Sequence of chain 1.B:
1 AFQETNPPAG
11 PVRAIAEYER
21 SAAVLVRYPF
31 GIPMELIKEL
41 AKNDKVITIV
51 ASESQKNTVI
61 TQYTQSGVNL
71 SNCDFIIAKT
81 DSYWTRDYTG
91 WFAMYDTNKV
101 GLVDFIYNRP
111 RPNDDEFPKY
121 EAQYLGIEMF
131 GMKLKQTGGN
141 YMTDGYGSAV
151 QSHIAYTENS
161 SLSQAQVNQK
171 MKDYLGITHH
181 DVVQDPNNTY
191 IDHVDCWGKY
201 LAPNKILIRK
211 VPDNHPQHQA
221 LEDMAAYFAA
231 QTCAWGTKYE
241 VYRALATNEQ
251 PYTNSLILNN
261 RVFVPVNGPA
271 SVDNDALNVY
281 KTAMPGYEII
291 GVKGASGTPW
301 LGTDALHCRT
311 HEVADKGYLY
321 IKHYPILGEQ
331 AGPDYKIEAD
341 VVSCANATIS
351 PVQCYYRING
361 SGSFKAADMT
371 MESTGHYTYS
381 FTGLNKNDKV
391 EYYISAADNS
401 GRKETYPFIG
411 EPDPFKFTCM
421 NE

This small molecule binds to this protein.
Small molecule (SMILES): [H]/N=C(/C)NCCC[C@H](NC(=O)c1ccccc1)C(N)=O

Binding-site contacts:
Ligand atom NAA contacts residue ARG109 of chain 1.B at 3.0 Å (salt-bridge).
Ligand atom CAO contacts residue TYR190 of chain 1.B at 3.7 Å (hydrophobic).
Ligand atom CAV contacts residue HIS193 of chain 1.B at 3.2 Å.
Ligand atom NAC contacts residue HIS193 of chain 1.B at 3.2 Å (h-bond).
Ligand atom OAE contacts residue ARG111 of chain 1.B at 2.9 Å (salt-bridge).
Ligand atom CAU contacts residue TYR190 of chain 1.B at 3.6 Å (hydrophobic).
Ligand atom NAS contacts residue TYR190 of chain 1.B at 3.2 Å (h-bond).
Ligand atom NAA contacts residue ILE191 of chain 1.B at 3.6 Å.
Ligand atom NAC contacts residue ASP87 of chain 1.B at 2.8 Å (salt-bridge).
Ligand atom CAL contacts residue TYR190 of chain 1.B at 3.7 Å (hydrophobic).
Ligand atom CAN contacts residue TRP84 of chain 1.B at 3.8 Å (hydrophobic).
Ligand atom NAC contacts residue ARG86 of chain 1.B at 3.6 Å.
Ligand atom CAM contacts residue ASP87 of chain 1.B at 3.3 Å.
Ligand atom CAP contacts residue THR303 of chain 1.B at 3.5 Å.
Ligand atom CAN contacts residue ILE191 of chain 1.B at 3.5 Å (hydrophobic).
Ligand atom NAA contacts residue TYR190 of chain 1.B at 2.7 Å (h-bond).
Ligand atom NAC contacts residue GLY139 of chain 1.B at 3.3 Å.
Ligand atom CAU contacts residue ARG109 of chain 1.B at 3.4 Å.
Ligand atom CAW contacts residue TYR190 of chain 1.B at 3.7 Å (hydrophobic).
Ligand atom CAO contacts residue TRP84 of chain 1.B at 3.5 Å (hydrophobic).
Ligand atom NAR contacts residue CYS308 of chain 1.B at 3.4 Å.
Ligand atom CAN contacts residue CYS308 of chain 1.B at 3.8 Å (hydrophobic).
Ligand atom NAC contacts residue ASP195 of chain 1.B at 3.0 Å (salt-bridge).
Ligand atom CAM contacts residue TRP84 of chain 1.B at 3.6 Å (hydrophobic).
Ligand atom CAP contacts residue CYS308 of chain 1.B at 1.9 Å (hydrophobic).
Ligand atom OAF contacts residue ARG111 of chain 1.B at 2.7 Å (salt-bridge).
Ligand atom NAC contacts residue CYS308 of chain 1.B at 3.3 Å (h-bond).
Ligand atom CAN contacts residue THR303 of chain 1.B at 3.6 Å.
Ligand atom CAN contacts residue ASP87 of chain 1.B at 3.6 Å.
Ligand atom CAP contacts residue ASP195 of chain 1.B at 3.4 Å.
Ligand atom CAM contacts residue ILE191 of chain 1.B at 3.7 Å (hydrophobic).
Ligand atom OAE contacts residue ARG109 of chain 1.B at 2.8 Å (salt-bridge).
Ligand atom CAV contacts residue CYS308 of chain 1.B at 2.8 Å (hydrophobic).
Ligand atom CAV contacts residue ASP87 of chain 1.B at 3.6 Å.
Ligand atom CAZ contacts residue TRP84 of chain 1.B at 3.6 Å (hydrophobic).
Ligand atom NAR contacts residue HIS193 of chain 1.B at 3.6 Å (h-bond).
Ligand atom CAW contacts residue TRP84 of chain 1.B at 3.7 Å (hydrophobic).
Ligand atom CAZ contacts residue TYR190 of chain 1.B at 3.6 Å (hydrophobic).
Ligand atom NAR contacts residue ASP87 of chain 1.B at 2.7 Å (salt-bridge).
Ligand atom NAS contacts residue TRP84 of chain 1.B at 3.5 Å.